Sequence of chain 1.D:
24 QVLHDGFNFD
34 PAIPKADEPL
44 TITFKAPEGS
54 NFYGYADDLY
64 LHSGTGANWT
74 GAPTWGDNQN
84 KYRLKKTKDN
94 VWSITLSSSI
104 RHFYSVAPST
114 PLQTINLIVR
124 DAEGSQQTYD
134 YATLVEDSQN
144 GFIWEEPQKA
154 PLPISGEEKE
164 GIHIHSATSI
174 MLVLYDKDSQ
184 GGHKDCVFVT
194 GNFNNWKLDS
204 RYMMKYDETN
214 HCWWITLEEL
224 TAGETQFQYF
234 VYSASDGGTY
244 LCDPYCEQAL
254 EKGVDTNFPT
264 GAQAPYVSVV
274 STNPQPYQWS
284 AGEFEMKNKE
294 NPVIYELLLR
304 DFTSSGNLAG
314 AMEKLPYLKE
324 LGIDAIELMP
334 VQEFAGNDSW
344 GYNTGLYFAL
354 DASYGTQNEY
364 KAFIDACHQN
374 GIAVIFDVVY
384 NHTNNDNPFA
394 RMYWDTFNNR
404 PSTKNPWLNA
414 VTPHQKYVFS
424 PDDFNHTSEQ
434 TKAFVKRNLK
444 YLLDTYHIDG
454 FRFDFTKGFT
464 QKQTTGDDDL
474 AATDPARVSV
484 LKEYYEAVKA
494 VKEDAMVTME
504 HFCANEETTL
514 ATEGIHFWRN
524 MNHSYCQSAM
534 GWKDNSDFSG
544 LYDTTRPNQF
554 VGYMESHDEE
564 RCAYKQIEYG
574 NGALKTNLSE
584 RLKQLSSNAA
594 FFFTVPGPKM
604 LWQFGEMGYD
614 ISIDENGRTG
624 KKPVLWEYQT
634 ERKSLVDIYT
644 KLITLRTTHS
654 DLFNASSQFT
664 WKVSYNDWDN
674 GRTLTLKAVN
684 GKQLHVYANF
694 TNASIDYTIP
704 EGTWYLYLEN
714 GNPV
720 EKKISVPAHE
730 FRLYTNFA

This small molecule binds to this protein.
Small molecule (SMILES): C[C@H]1O[C@H](O[C@H]2[C@H](O)[C@@H](O)[C@@H](O[C@H]3[C@H](O)[C@@H](O)[C@@H](O)O[C@@H]3CO)O[C@@H]2CO)[C@H](O)[C@@H](O)[C@@H]1N[C@H]1C=C(CO)[C@@H](O)[C@H](O)[C@H]1O

Binding-site contacts:
Ligand atom C2B contacts residue TRP72 of chain 1.D at 3.9 Å (hydrophobic).
Ligand atom O2 contacts residue GLN130 of chain 1.D at 2.7 Å (h-bond).
Ligand atom O6 contacts residue HIS65 of chain 1.D at 3.0 Å (h-bond).
Ligand atom C1 contacts residue TRP78 of chain 1.D at 3.7 Å (hydrophobic).
Ligand atom C1B contacts residue TRP72 of chain 1.D at 3.3 Å (hydrophobic).
Ligand atom O5 contacts residue HIS65 of chain 1.D at 2.9 Å (h-bond).
Ligand atom C7B contacts residue ASN71 of chain 1.D at 3.5 Å.
Ligand atom C7B contacts residue TRP72 of chain 1.D at 3.9 Å (hydrophobic).
Ligand atom C2 contacts residue ILE121 of chain 1.D at 3.9 Å (hydrophobic).
Ligand atom O3 contacts residue ASP133 of chain 1.D at 2.5 Å (salt-bridge).
Ligand atom O2 contacts residue ASP133 of chain 1.D at 2.5 Å (salt-bridge).
Ligand atom C3 contacts residue ASP133 of chain 1.D at 3.5 Å.
Ligand atom O5 contacts residue TRP78 of chain 1.D at 3.5 Å.
Ligand atom C4 contacts residue TRP78 of chain 1.D at 4.0 Å (hydrophobic).
Ligand atom O3 contacts residue ILE121 of chain 1.D at 3.8 Å.
Ligand atom C4A contacts residue ASN71 of chain 1.D at 3.7 Å.
Ligand atom C1 contacts residue ILE121 of chain 1.D at 4.0 Å (hydrophobic).
Ligand atom O2 contacts residue TRP78 of chain 1.D at 4.0 Å.
Ligand atom O6 contacts residue TRP78 of chain 1.D at 4.0 Å.
Ligand atom C6 contacts residue ALA75 of chain 1.D at 4.1 Å (hydrophobic).
Ligand atom O3B contacts residue LYS255 of chain 1.D at 3.6 Å.
Ligand atom C2 contacts residue GLN130 of chain 1.D at 3.7 Å.
Ligand atom C6 contacts residue HIS65 of chain 1.D at 3.9 Å.
Ligand atom O4 contacts residue LYS255 of chain 1.D at 3.8 Å.
Ligand atom C6B contacts residue ASN71 of chain 1.D at 3.2 Å.
Ligand atom C5B contacts residue ASN71 of chain 1.D at 3.6 Å.
Ligand atom C6 contacts residue TRP72 of chain 1.D at 3.8 Å (hydrophobic).
Ligand atom O3B contacts residue ASN71 of chain 1.D at 3.5 Å (h-bond).
Ligand atom O3B contacts residue ALA267 of chain 1.D at 3.7 Å.
Ligand atom O2 contacts residue ILE121 of chain 1.D at 3.8 Å.
Ligand atom C4 contacts residue TRP72 of chain 1.D at 3.9 Å (hydrophobic).
Ligand atom C5 contacts residue HIS65 of chain 1.D at 4.0 Å.
Ligand atom C2 contacts residue ASP133 of chain 1.D at 3.2 Å.
Ligand atom O3 contacts residue GLN130 of chain 1.D at 3.2 Å (h-bond).
Ligand atom C2 contacts residue TRP78 of chain 1.D at 3.7 Å (hydrophobic).
Ligand atom O5 contacts residue TRP72 of chain 1.D at 4.1 Å.
Ligand atom C1 contacts residue HIS65 of chain 1.D at 3.7 Å.
Ligand atom C4A contacts residue LYS255 of chain 1.D at 3.8 Å.
Ligand atom O3 contacts residue TRP78 of chain 1.D at 4.0 Å.
Ligand atom C2 contacts residue TRP72 of chain 1.D at 4.0 Å (hydrophobic).